Binding-site contacts:
Ligand atom C20 contacts residue PHE170 of chain 1.G at 3.9 Å (hydrophobic).
Ligand atom O19 contacts residue LEU173 of chain 1.G at 3.3 Å.
Ligand atom O21 contacts residue PHE459 of chain 1.G at 3.6 Å.
Ligand atom C15 contacts residue ASP457 of chain 1.G at 3.7 Å.
Ligand atom N8 contacts residue PHE292 of chain 1.G at 3.6 Å.
Ligand atom O9 contacts residue VAL120 of chain 1.G at 3.9 Å.
Ligand atom C13 contacts residue PHE296 of chain 1.G at 3.3 Å (hydrophobic).
Ligand atom C16 contacts residue PHE170 of chain 1.G at 3.6 Å (hydrophobic).
Ligand atom CL11 contacts residue PHE459 of chain 1.G at 4.0 Å.
Ligand atom C12 contacts residue PHE296 of chain 1.G at 3.4 Å (hydrophobic).
Ligand atom C14 contacts residue PHE459 of chain 1.G at 3.9 Å (hydrophobic).
Ligand atom C18 contacts residue PHE296 of chain 1.G at 4.0 Å (hydrophobic).
Ligand atom O21 contacts residue PHE170 of chain 1.G at 3.6 Å.
Ligand atom C12 contacts residue PHE292 of chain 1.G at 3.5 Å (hydrophobic).
Ligand atom C12 contacts residue ASP457 of chain 1.G at 4.0 Å.
Ligand atom CL11 contacts residue MET124 of chain 1.G at 3.2 Å.
Ligand atom C14 contacts residue PHE296 of chain 1.G at 3.3 Å (hydrophobic).
Ligand atom N8 contacts residue ASP457 of chain 1.G at 2.9 Å (salt-bridge).
Ligand atom C13 contacts residue ASP457 of chain 1.G at 4.0 Å.
Ligand atom C5 contacts residue PHE459 of chain 1.G at 3.6 Å (hydrophobic).
Ligand atom C15 contacts residue PHE170 of chain 1.G at 3.9 Å (hydrophobic).
Ligand atom C2 contacts residue ASP457 of chain 1.G at 3.9 Å.
Ligand atom C15 contacts residue PHE296 of chain 1.G at 3.9 Å (hydrophobic).
Ligand atom C4 contacts residue VAL458 of chain 1.G at 4.0 Å (hydrophobic).
Ligand atom O19 contacts residue MET124 of chain 1.G at 3.5 Å.
Ligand atom O19 contacts residue PHE459 of chain 1.G at 3.9 Å.
Ligand atom C14 contacts residue ASP457 of chain 1.G at 3.4 Å.
Ligand atom C6 contacts residue ASP457 of chain 1.G at 3.7 Å.
Ligand atom C20 contacts residue LEU173 of chain 1.G at 3.7 Å (hydrophobic).
Ligand atom CL10 contacts residue PHE292 of chain 1.G at 3.7 Å.
Ligand atom C18 contacts residue PHE459 of chain 1.G at 3.9 Å (hydrophobic).
Ligand atom C16 contacts residue PHE459 of chain 1.G at 3.3 Å (hydrophobic).
Ligand atom O21 contacts residue EDO1 of chain 1.TA at 3.5 Å.
Ligand atom C20 contacts residue TRP177 of chain 1.G at 3.9 Å (hydrophobic).
Ligand atom C1 contacts residue ASP457 of chain 1.G at 3.4 Å.
Ligand atom C15 contacts residue CYS301 of chain 1.G at 3.9 Å (hydrophobic).
Ligand atom C15 contacts residue PHE459 of chain 1.G at 3.5 Å (hydrophobic).
Ligand atom C17 contacts residue PHE459 of chain 1.G at 3.6 Å (hydrophobic).
Ligand atom C7 contacts residue ASP457 of chain 1.G at 3.6 Å.
Ligand atom C18 contacts residue MET124 of chain 1.G at 3.7 Å (hydrophobic).

This protein binds this small molecule.
Small molecule (SMILES): O=C(NCc1ccc2c(c1)OCO2)c1c(Cl)cccc1Cl

Sequence of chain 1.H:
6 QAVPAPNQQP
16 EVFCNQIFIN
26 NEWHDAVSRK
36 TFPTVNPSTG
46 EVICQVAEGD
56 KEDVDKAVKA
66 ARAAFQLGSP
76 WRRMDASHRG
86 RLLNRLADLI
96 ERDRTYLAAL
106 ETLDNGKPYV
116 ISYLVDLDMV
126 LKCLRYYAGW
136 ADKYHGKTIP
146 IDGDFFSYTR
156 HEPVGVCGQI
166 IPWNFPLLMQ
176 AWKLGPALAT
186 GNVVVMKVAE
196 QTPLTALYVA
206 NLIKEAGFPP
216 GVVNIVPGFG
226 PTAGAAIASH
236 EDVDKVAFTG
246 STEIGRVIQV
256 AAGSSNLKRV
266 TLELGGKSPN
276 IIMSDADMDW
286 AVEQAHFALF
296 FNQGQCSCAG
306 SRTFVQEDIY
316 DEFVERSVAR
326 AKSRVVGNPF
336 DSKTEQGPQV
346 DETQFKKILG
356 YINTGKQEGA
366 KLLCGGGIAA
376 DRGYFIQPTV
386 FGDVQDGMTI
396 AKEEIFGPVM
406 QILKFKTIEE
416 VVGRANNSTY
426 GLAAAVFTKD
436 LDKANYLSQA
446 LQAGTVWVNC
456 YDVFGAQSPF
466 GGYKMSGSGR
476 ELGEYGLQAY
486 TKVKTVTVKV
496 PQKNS

Sequence of chain 1.G:
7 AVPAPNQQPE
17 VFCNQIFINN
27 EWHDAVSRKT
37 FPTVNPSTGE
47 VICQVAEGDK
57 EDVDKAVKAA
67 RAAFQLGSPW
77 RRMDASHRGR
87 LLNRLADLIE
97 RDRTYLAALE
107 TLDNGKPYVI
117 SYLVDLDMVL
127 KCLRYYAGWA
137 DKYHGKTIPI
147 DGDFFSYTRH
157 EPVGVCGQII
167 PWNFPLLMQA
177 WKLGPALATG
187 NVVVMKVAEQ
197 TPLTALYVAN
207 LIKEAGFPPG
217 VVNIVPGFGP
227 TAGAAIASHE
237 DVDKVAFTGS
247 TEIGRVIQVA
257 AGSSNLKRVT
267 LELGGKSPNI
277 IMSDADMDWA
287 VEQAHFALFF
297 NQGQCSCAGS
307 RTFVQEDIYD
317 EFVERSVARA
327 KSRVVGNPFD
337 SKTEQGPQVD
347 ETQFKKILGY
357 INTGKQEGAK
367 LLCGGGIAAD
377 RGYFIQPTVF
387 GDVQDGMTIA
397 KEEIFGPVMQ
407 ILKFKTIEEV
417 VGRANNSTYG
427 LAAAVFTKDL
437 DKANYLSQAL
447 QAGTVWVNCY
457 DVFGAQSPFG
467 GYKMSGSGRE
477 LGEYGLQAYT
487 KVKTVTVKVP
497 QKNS